A protein and the small-molecule ligand that binds it are described below.
Small molecule (SMILES): Cc1ccc(CN2CCS(=O)(=O)CC2)cc1

Binding-site contacts:
Ligand atom C7 contacts residue SER325 of chain 1.A at 3.8 Å.
Ligand atom C9 contacts residue SER325 of chain 1.A at 4.2 Å.
Ligand atom C contacts residue ILE268 of chain 1.A at 3.1 Å (hydrophobic).
Ligand atom C5 contacts residue ASN326 of chain 1.A at 4.1 Å.
Ligand atom C2 contacts residue ASN326 of chain 1.A at 3.1 Å.
Ligand atom C1 contacts residue GLY267 of chain 1.A at 3.1 Å.
Ligand atom C contacts residue VAL278 of chain 1.A at 3.9 Å (hydrophobic).
Ligand atom C1 contacts residue ILE268 of chain 1.A at 3.3 Å (hydrophobic).
Ligand atom C3 contacts residue ASN326 of chain 1.A at 3.2 Å.
Ligand atom O1 contacts residue SER325 of chain 1.A at 3.9 Å.
Ligand atom C5 contacts residue GLN322 of chain 1.A at 3.7 Å.
Ligand atom C4 contacts residue ASN326 of chain 1.A at 3.8 Å.
Ligand atom C5 contacts residue ILE268 of chain 1.A at 3.6 Å (hydrophobic).
Ligand atom C3 contacts residue GLY267 of chain 1.A at 3.4 Å.
Ligand atom C contacts residue ASN326 of chain 1.A at 4.2 Å.
Ligand atom C4 contacts residue ILE268 of chain 1.A at 4.3 Å (hydrophobic).
Ligand atom N contacts residue ILE268 of chain 1.A at 4.2 Å.
Ligand atom C2 contacts residue ILE268 of chain 1.A at 3.8 Å (hydrophobic).
Ligand atom C contacts residue LEU264 of chain 1.A at 3.6 Å (hydrophobic).
Ligand atom C2 contacts residue GLY267 of chain 1.A at 2.7 Å.
Ligand atom C7 contacts residue ASN326 of chain 1.A at 3.6 Å.
Ligand atom C2 contacts residue GLY271 of chain 1.A at 3.9 Å.
Ligand atom C6 contacts residue CYS323 of chain 1.A at 4.2 Å (hydrophobic).
Ligand atom C6 contacts residue ASN326 of chain 1.A at 4.1 Å.
Ligand atom C11 contacts residue SER325 of chain 1.A at 4.2 Å.
Ligand atom C8 contacts residue ILE268 of chain 1.A at 3.6 Å (hydrophobic).
Ligand atom C contacts residue GLY267 of chain 1.A at 3.0 Å.
Ligand atom C6 contacts residue ILE268 of chain 1.A at 3.0 Å (hydrophobic).
Ligand atom C6 contacts residue GLY267 of chain 1.A at 4.1 Å.
Ligand atom C4 contacts residue GLY267 of chain 1.A at 4.4 Å.
Ligand atom C3 contacts residue GLY271 of chain 1.A at 3.9 Å.
Ligand atom C3 contacts residue ILE268 of chain 1.A at 4.2 Å (hydrophobic).
Ligand atom C contacts residue MET273 of chain 1.A at 4.4 Å (hydrophobic).
Ligand atom C1 contacts residue ASN326 of chain 1.A at 3.5 Å.
Ligand atom C9 contacts residue GLN322 of chain 1.A at 4.1 Å.

Sequence of chain 1.A:
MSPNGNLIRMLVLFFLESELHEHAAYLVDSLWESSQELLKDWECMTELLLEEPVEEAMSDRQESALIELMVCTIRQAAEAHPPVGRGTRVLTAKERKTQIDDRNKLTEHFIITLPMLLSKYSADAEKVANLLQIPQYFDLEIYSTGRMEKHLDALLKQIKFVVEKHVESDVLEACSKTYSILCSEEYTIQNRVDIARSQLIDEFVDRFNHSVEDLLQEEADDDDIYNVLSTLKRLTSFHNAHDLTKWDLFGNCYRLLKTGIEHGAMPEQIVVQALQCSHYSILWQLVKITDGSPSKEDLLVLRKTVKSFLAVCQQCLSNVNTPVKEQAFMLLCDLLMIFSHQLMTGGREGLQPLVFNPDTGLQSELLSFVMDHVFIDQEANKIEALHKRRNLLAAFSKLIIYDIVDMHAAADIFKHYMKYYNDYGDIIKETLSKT